Sequence of chain 1.L:
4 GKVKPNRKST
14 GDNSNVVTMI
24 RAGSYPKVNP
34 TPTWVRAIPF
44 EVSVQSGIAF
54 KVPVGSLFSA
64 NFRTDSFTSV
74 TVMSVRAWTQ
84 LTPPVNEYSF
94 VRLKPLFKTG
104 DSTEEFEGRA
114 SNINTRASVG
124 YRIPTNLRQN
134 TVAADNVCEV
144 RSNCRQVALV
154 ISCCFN

Sequence of chain 2.L:
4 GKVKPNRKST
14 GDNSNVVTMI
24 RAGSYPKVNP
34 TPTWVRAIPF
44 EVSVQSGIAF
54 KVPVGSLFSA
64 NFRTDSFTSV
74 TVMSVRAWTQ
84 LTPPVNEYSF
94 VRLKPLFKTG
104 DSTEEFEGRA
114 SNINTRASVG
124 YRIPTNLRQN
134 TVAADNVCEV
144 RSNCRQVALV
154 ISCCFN

Sequence of chain 3.M:
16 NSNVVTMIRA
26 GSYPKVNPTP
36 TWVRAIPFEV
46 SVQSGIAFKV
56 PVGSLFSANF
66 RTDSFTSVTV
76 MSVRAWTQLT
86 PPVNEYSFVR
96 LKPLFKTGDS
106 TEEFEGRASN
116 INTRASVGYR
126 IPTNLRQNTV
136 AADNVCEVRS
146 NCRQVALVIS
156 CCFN

Binding-site contacts:
Ligand atom OP1 contacts residue ARG79 of chain 3.M at 4.3 Å.
Ligand atom C5' contacts residue ALA40 of chain 3.M at 3.5 Å (hydrophobic).
Ligand atom C4' contacts residue PRO35 of chain 2.L at 4.0 Å (hydrophobic).
Ligand atom O2' contacts residue TRP37 of chain 3.M at 4.4 Å.
Ligand atom C1' contacts residue VAL38 of chain 3.M at 3.9 Å (hydrophobic).
Ligand atom O3' contacts residue ALA40 of chain 3.M at 3.8 Å.
Ligand atom O2' contacts residue VAL38 of chain 3.M at 3.0 Å (h-bond).
Ligand atom C4' contacts residue ARG79 of chain 3.M at 3.9 Å.
Ligand atom O3' contacts residue ARG79 of chain 3.M at 4.0 Å.
Ligand atom O2' contacts residue ARG24 of chain 2.L at 4.3 Å.
Ligand atom C4 contacts residue ARG10 of chain 1.L at 4.5 Å.
Ligand atom OP1 contacts residue ALA40 of chain 3.M at 4.1 Å.
Ligand atom N1 contacts residue ARG10 of chain 1.L at 3.9 Å.
Ligand atom O5' contacts residue ARG79 of chain 3.M at 4.3 Å.
Ligand atom C4' contacts residue ALA40 of chain 3.M at 3.6 Å (hydrophobic).
Ligand atom C5' contacts residue THR36 of chain 2.L at 4.2 Å.
Ligand atom N3 contacts residue VAL38 of chain 3.M at 4.1 Å.
Ligand atom C2' contacts residue VAL38 of chain 3.M at 3.9 Å (hydrophobic).
Ligand atom OP1 contacts residue THR21 of chain 2.I at 4.4 Å.
Ligand atom N3 contacts residue ARG24 of chain 2.L at 3.8 Å.
Ligand atom C2 contacts residue ARG10 of chain 1.L at 3.5 Å.
Ligand atom O4' contacts residue VAL38 of chain 3.M at 3.9 Å.
Ligand atom C5' contacts residue ARG79 of chain 3.M at 4.4 Å.
Ligand atom O2' contacts residue SER155 of chain 3.M at 3.6 Å.
Ligand atom C3' contacts residue ALA40 of chain 3.M at 4.3 Å (hydrophobic).
Ligand atom C2' contacts residue ARG24 of chain 2.L at 4.1 Å.
Ligand atom OP1 contacts residue ILE23 of chain 2.L at 4.4 Å.
Ligand atom C4' contacts residue ARG39 of chain 3.M at 4.2 Å.
Ligand atom O2' contacts residue ARG39 of chain 3.M at 3.8 Å.
Ligand atom O4' contacts residue THR36 of chain 2.L at 4.4 Å.
Ligand atom C5' contacts residue PRO35 of chain 2.L at 4.1 Å (hydrophobic).
Ligand atom C3' contacts residue ARG79 of chain 3.M at 4.4 Å.
Ligand atom C2 contacts residue VAL38 of chain 3.M at 4.2 Å (hydrophobic).
Ligand atom O3' contacts residue SER155 of chain 3.M at 4.2 Å.
Ligand atom N3 contacts residue ARG10 of chain 1.L at 3.5 Å (salt-bridge).
Ligand atom C2 contacts residue ARG24 of chain 2.L at 4.2 Å.

This protein binds this small molecule.
Small molecule (SMILES): NC1N=CNc2c1ncn2[C@@H]1O[C@H](CO[P](=O)(O)O[C@H]2[C@@H](O)[C@H](n3cnc4c3NC=NC4N)O[C@@H]2CO[P](=O)(O)O[C@H]2[C@@H](O)[C@H](n3cnc4c3NC=NC4N)O[C@@H]2CO[P](=O)(O)O[C@H]2[C@@H](O)[C@H](n3cnc4c3NC=NC4N)O[C@@H]2COP(=O)=O)[C@@H](O)[C@H]1O

Sequence of chain 2.I:
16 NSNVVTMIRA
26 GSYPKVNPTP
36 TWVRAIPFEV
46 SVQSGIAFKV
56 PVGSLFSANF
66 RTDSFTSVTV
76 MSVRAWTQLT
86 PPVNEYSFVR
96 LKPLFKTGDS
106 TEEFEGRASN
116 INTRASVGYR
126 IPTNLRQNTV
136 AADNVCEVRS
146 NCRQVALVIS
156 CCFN